The small molecule below binds the protein below.
Small molecule (SMILES): CC(C)C[C@H](NC(=O)[C@@H](Cc1cccc2ccccc12)NC(=O)N1CCOCC1)B(O)O

Sequence of chain 1.BA:
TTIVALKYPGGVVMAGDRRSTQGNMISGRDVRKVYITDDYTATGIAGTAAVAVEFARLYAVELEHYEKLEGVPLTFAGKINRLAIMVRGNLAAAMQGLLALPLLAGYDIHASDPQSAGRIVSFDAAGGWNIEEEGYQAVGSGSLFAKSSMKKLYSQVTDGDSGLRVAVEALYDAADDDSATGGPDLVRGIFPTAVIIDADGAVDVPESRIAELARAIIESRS

Binding-site contacts:
Ligand atom C37 contacts residue SER20 of chain 1.BA at 3.5 Å.
Ligand atom C15 contacts residue LYS33 of chain 1.BA at 3.5 Å.
Ligand atom C14 contacts residue GLY47 of chain 1.BA at 3.0 Å.
Ligand atom C22 contacts residue THR1 of chain 1.BA at 3.6 Å.
Ligand atom C24 contacts residue ILE45 of chain 1.BA at 3.3 Å (hydrophobic).
Ligand atom N1 contacts residue SER20 of chain 1.BA at 3.5 Å.
Ligand atom C13 contacts residue THR48 of chain 1.BA at 3.4 Å.
Ligand atom O3 contacts residue THR21 of chain 1.BA at 3.0 Å (h-bond).
Ligand atom O16 contacts residue ALA46 of chain 1.BA at 3.3 Å.
Ligand atom O16 contacts residue THR1 of chain 1.BA at 2.5 Å (h-bond).
Ligand atom C24 contacts residue ALA52 of chain 1.BA at 3.5 Å (hydrophobic).
Ligand atom C38 contacts residue GLN22 of chain 1.BA at 3.4 Å.
Ligand atom C13 contacts residue GLY47 of chain 1.BA at 3.2 Å.
Ligand atom C35 contacts residue ALA49 of chain 1.BA at 3.0 Å (hydrophobic).
Ligand atom C14 contacts residue THR48 of chain 1.BA at 3.7 Å.
Ligand atom C15 contacts residue THR1 of chain 1.BA at 2.5 Å.
Ligand atom C40 contacts residue ASP124 of chain 1.T at 3.1 Å.
Ligand atom C15 contacts residue ARG19 of chain 1.BA at 3.7 Å.
Ligand atom O3 contacts residue SER20 of chain 1.BA at 3.5 Å.
Ligand atom B contacts residue THR1 of chain 1.BA at 1.6 Å.
Ligand atom O12 contacts residue GLY47 of chain 1.BA at 3.7 Å.
Ligand atom C34 contacts residue ASP124 of chain 1.T at 3.3 Å.
Ligand atom C39 contacts residue GLN22 of chain 1.BA at 3.2 Å.
Ligand atom C37 contacts residue THR21 of chain 1.BA at 3.0 Å.
Ligand atom C37 contacts residue SER27 of chain 1.BA at 3.3 Å.
Ligand atom N1 contacts residue THR1 of chain 1.BA at 3.7 Å.
Ligand atom C32 contacts residue THR21 of chain 1.BA at 3.7 Å.
Ligand atom C31 contacts residue THR21 of chain 1.BA at 3.6 Å.
Ligand atom C38 contacts residue SER27 of chain 1.BA at 3.1 Å.
Ligand atom C2 contacts residue THR21 of chain 1.BA at 3.6 Å.
Ligand atom N1 contacts residue ARG19 of chain 1.BA at 3.6 Å.
Ligand atom C5 contacts residue THR21 of chain 1.BA at 2.6 Å.
Ligand atom O16 contacts residue GLY47 of chain 1.BA at 2.9 Å (h-bond).
Ligand atom O17 contacts residue THR1 of chain 1.BA at 2.4 Å (h-bond).
Ligand atom C25 contacts residue ALA49 of chain 1.BA at 3.3 Å (hydrophobic).
Ligand atom C37 contacts residue GLN22 of chain 1.BA at 3.6 Å.
Ligand atom N6 contacts residue THR21 of chain 1.BA at 3.1 Å (h-bond).
Ligand atom C22 contacts residue GLY47 of chain 1.BA at 3.4 Å.
Ligand atom C36 contacts residue ALA49 of chain 1.BA at 3.1 Å (hydrophobic).
Ligand atom C4 contacts residue THR21 of chain 1.BA at 3.4 Å.

Sequence of chain 1.T:
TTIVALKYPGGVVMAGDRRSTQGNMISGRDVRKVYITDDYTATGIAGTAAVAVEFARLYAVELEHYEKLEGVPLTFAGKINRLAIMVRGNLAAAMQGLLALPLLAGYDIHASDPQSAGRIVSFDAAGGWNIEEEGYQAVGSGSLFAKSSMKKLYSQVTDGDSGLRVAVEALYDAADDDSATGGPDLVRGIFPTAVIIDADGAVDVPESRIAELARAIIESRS